The small molecule below binds the protein below.
Small molecule (SMILES): CC(C)(C)c1ccccc1OCC(=O)Nc1ccc(O)cc1

Binding-site contacts:
Ligand atom O18 contacts residue PHE193 of chain 1.C at 3.4 Å.
Ligand atom C01 contacts residue TYR188 of chain 1.C at 4.3 Å (hydrophobic).
Ligand atom C04 contacts residue GLY185 of chain 1.C at 3.6 Å.
Ligand atom O18 contacts residue ALA244 of chain 1.C at 3.4 Å.
Ligand atom O10 contacts residue ILE351 of chain 1.C at 4.0 Å.
Ligand atom C14 contacts residue PHE193 of chain 1.C at 4.3 Å (hydrophobic).
Ligand atom C09 contacts residue TYR188 of chain 1.C at 4.2 Å (hydrophobic).
Ligand atom C04 contacts residue TYR188 of chain 1.C at 4.2 Å (hydrophobic).
Ligand atom C09 contacts residue ILE309 of chain 1.C at 4.1 Å (hydrophobic).
Ligand atom C13 contacts residue VAL242 of chain 1.C at 4.2 Å (hydrophobic).
Ligand atom C14 contacts residue VAL242 of chain 1.C at 4.2 Å (hydrophobic).
Ligand atom O10 contacts residue ILE309 of chain 1.C at 3.8 Å.
Ligand atom C17 contacts residue HIS191 of chain 1.C at 3.3 Å.
Ligand atom C13 contacts residue ILE351 of chain 1.C at 3.5 Å (hydrophobic).
Ligand atom C14 contacts residue ILE351 of chain 1.C at 3.7 Å (hydrophobic).
Ligand atom C17 contacts residue VAL242 of chain 1.C at 3.6 Å (hydrophobic).
Ligand atom C22 contacts residue PRO273 of chain 1.C at 4.0 Å (hydrophobic).
Ligand atom C16 contacts residue HIS191 of chain 1.C at 3.5 Å.
Ligand atom C15 contacts residue SER275 of chain 1.C at 4.1 Å.
Ligand atom C16 contacts residue ASP219 of chain 1.C at 4.3 Å.
Ligand atom C15 contacts residue PHE193 of chain 1.C at 3.6 Å (hydrophobic).
Ligand atom C05 contacts residue TYR188 of chain 1.C at 4.1 Å (hydrophobic).
Ligand atom C08 contacts residue ALA379 of chain 1.C at 3.5 Å (hydrophobic).
Ligand atom C12 contacts residue ILE351 of chain 1.C at 4.0 Å (hydrophobic).
Ligand atom C13 contacts residue ILE309 of chain 1.C at 3.9 Å (hydrophobic).
Ligand atom C08 contacts residue TYR188 of chain 1.C at 3.5 Å (hydrophobic).
Ligand atom C16 contacts residue VAL242 of chain 1.C at 3.6 Å (hydrophobic).
Ligand atom C12 contacts residue VAL242 of chain 1.C at 4.0 Å (hydrophobic).
Ligand atom O18 contacts residue SER275 of chain 1.C at 4.1 Å.
Ligand atom C15 contacts residue VAL242 of chain 1.C at 3.8 Å (hydrophobic).
Ligand atom C06 contacts residue TYR188 of chain 1.C at 4.1 Å (hydrophobic).
Ligand atom C13 contacts residue SER275 of chain 1.C at 4.3 Å.
Ligand atom C12 contacts residue HIS191 of chain 1.C at 4.2 Å.
Ligand atom C21 contacts residue VAL242 of chain 1.C at 4.1 Å (hydrophobic).
Ligand atom O10 contacts residue ALA379 of chain 1.C at 3.4 Å.
Ligand atom C16 contacts residue SER241 of chain 1.C at 4.1 Å.
Ligand atom C16 contacts residue PHE193 of chain 1.C at 3.9 Å (hydrophobic).
Ligand atom C14 contacts residue SER275 of chain 1.C at 3.5 Å.
Ligand atom C09 contacts residue ALA379 of chain 1.C at 3.6 Å (hydrophobic).
Ligand atom C03 contacts residue GLY185 of chain 1.C at 3.7 Å.

Sequence of chain 1.C:
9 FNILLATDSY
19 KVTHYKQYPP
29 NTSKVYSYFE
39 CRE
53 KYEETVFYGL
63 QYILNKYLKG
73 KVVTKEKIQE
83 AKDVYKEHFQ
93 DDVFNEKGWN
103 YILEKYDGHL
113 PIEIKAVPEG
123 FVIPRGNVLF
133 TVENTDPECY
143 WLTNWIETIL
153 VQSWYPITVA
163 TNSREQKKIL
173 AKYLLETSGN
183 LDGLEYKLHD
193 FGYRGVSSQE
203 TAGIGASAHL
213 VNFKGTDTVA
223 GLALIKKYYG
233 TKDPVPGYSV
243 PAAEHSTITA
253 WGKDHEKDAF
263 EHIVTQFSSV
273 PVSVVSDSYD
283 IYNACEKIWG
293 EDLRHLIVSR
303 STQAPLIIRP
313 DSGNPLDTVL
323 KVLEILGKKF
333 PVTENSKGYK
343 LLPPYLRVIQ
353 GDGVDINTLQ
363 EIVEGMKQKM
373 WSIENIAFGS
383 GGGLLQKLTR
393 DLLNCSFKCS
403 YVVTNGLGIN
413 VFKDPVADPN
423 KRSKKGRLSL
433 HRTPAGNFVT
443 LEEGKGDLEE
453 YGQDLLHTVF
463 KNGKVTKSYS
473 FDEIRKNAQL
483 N